The protein below binds the small molecule below.
Small molecule (SMILES): OC[C@H]1O[C@H](O[C@H]2O[C@H](CO)[C@@H](O)[C@H](O)[C@H]2O)[C@H](O)[C@@H](O)[C@@H]1O

Binding-site contacts:
Ligand atom O6 contacts residue PHE118 of chain 1.C at 3.0 Å (h-bond).
Ligand atom C4 contacts residue ASN137 of chain 1.C at 4.1 Å.
Ligand atom O5 contacts residue ASN116 of chain 1.C at 3.4 Å (h-bond).
Ligand atom C6 contacts residue PHE118 of chain 1.C at 3.4 Å (hydrophobic).
Ligand atom C1 contacts residue ASN65 of chain 1.D at 3.8 Å.
Ligand atom C4 contacts residue ASN117 of chain 1.C at 3.4 Å.
Ligand atom O6 contacts residue ASN140 of chain 1.D at 4.3 Å.
Ligand atom C3 contacts residue GLY62 of chain 1.D at 4.1 Å.
Ligand atom C4 contacts residue GLY61 of chain 1.D at 4.2 Å.
Ligand atom C2 contacts residue ASN137 of chain 1.C at 4.0 Å.
Ligand atom C2 contacts residue ASN116 of chain 1.C at 3.6 Å.
Ligand atom C2 contacts residue ASN117 of chain 1.C at 4.2 Å.
Ligand atom C4 contacts residue GLY62 of chain 1.D at 3.6 Å.
Ligand atom O4 contacts residue GLY62 of chain 1.D at 4.0 Å.
Ligand atom O3 contacts residue LYS113 of chain 1.C at 4.0 Å.
Ligand atom C6 contacts residue ASN117 of chain 1.C at 3.3 Å.
Ligand atom C5 contacts residue ASN117 of chain 1.C at 3.8 Å.
Ligand atom C6 contacts residue ASN116 of chain 1.C at 4.4 Å.
Ligand atom C5 contacts residue PHE118 of chain 1.C at 3.8 Å (hydrophobic).
Ligand atom O5 contacts residue ASN117 of chain 1.C at 3.8 Å.
Ligand atom C2 contacts residue ASN65 of chain 1.D at 3.8 Å.
Ligand atom O4 contacts residue ASN117 of chain 1.C at 4.0 Å.
Ligand atom C2 contacts residue GLY61 of chain 1.D at 4.4 Å.
Ligand atom O2 contacts residue ASN116 of chain 1.C at 4.2 Å.
Ligand atom C6 contacts residue SER139 of chain 1.C at 3.4 Å.
Ligand atom C1 contacts residue ASN116 of chain 1.C at 3.2 Å.
Ligand atom O4 contacts residue SER139 of chain 1.C at 4.5 Å.
Ligand atom O6 contacts residue SER139 of chain 1.C at 3.6 Å (h-bond).
Ligand atom C1 contacts residue ASN117 of chain 1.C at 4.3 Å.
Ligand atom O6 contacts residue GLY62 of chain 1.D at 3.8 Å.
Ligand atom C3 contacts residue ASN137 of chain 1.C at 4.0 Å.
Ligand atom C1 contacts residue PHE118 of chain 1.C at 3.9 Å (hydrophobic).
Ligand atom O3 contacts residue GLY61 of chain 1.D at 3.0 Å.
Ligand atom O3 contacts residue ASN137 of chain 1.C at 3.1 Å (h-bond).
Ligand atom C3 contacts residue GLY61 of chain 1.D at 4.2 Å.
Ligand atom O4 contacts residue ASN137 of chain 1.C at 4.0 Å.
Ligand atom O5 contacts residue PHE118 of chain 1.C at 3.0 Å (h-bond).
Ligand atom O3 contacts residue GLY62 of chain 1.D at 3.6 Å (h-bond).
Ligand atom O5 contacts residue ASN65 of chain 1.D at 3.8 Å.
Ligand atom O1 contacts residue ASN116 of chain 1.C at 4.4 Å.

Sequence of chain 1.D:
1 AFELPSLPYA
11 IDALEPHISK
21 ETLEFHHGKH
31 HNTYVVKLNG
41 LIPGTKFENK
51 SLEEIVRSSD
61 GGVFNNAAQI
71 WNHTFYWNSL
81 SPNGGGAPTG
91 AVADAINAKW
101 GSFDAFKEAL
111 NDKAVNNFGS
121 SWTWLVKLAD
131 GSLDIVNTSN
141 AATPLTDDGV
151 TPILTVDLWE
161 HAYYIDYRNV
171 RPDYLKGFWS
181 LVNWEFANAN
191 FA

Sequence of chain 1.C:
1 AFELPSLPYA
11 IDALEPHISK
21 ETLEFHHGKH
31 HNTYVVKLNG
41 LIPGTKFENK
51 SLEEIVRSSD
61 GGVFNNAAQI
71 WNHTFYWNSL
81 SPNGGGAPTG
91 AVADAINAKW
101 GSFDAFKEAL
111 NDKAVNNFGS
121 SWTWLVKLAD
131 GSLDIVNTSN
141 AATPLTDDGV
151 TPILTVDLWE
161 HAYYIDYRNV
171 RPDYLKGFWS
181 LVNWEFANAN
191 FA